Sequence of chain 1.A:
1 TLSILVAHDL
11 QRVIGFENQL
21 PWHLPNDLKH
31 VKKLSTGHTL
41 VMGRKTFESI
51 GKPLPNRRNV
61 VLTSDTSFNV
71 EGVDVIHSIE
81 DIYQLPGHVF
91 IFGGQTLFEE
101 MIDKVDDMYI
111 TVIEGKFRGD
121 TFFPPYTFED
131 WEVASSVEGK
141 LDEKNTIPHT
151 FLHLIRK

Binding-site contacts:
Ligand atom CBD contacts residue ARG57 of chain 1.A at 3.5 Å.
Ligand atom CAL contacts residue PHE92 of chain 1.A at 3.6 Å (hydrophobic).
Ligand atom N1 contacts residue ALA7 of chain 1.A at 3.5 Å (h-bond).
Ligand atom CAK contacts residue LEU28 of chain 1.A at 3.5 Å (hydrophobic).
Ligand atom NAH contacts residue ALA7 of chain 1.A at 3.5 Å (h-bond).
Ligand atom N3 contacts residue ASP27 of chain 1.A at 2.6 Å (salt-bridge).
Ligand atom N1 contacts residue NAP1 of chain 1.C at 3.5 Å (h-bond).
Ligand atom N3 contacts residue ALA7 of chain 1.A at 3.7 Å.
Ligand atom N1 contacts residue LEU5 of chain 1.A at 3.6 Å (h-bond).
Ligand atom OBF contacts residue ARG57 of chain 1.A at 2.8 Å (salt-bridge).
Ligand atom OBE contacts residue ARG57 of chain 1.A at 3.7 Å.
Ligand atom CAS contacts residue LEU20 of chain 1.A at 3.6 Å (hydrophobic).
Ligand atom NAG contacts residue LEU5 of chain 1.A at 2.9 Å (h-bond).
Ligand atom CAJ contacts residue NAP1 of chain 1.C at 3.6 Å.
Ligand atom C2 contacts residue ASP27 of chain 1.A at 3.5 Å.
Ligand atom C4 contacts residue ASP27 of chain 1.A at 3.5 Å.
Ligand atom CAR contacts residue LEU20 of chain 1.A at 3.8 Å (hydrophobic).
Ligand atom OBF contacts residue LYS32 of chain 1.A at 3.4 Å.
Ligand atom NAG contacts residue NAP1 of chain 1.C at 3.4 Å (h-bond).
Ligand atom NAH contacts residue VAL6 of chain 1.A at 3.3 Å (h-bond).
Ligand atom CAK contacts residue ASP27 of chain 1.A at 3.6 Å.
Ligand atom CAL contacts residue NAP1 of chain 1.C at 3.7 Å.
Ligand atom C2 contacts residue VAL6 of chain 1.A at 3.6 Å (hydrophobic).
Ligand atom CAJ contacts residue PHE92 of chain 1.A at 3.5 Å (hydrophobic).
Ligand atom C2 contacts residue VAL31 of chain 1.A at 3.4 Å (hydrophobic).
Ligand atom CBA contacts residue LEU54 of chain 1.A at 3.6 Å (hydrophobic).
Ligand atom C6 contacts residue LEU5 of chain 1.A at 3.7 Å (hydrophobic).
Ligand atom CAI contacts residue LEU20 of chain 1.A at 3.7 Å (hydrophobic).
Ligand atom C6 contacts residue PHE92 of chain 1.A at 3.6 Å (hydrophobic).
Ligand atom CAY contacts residue VAL31 of chain 1.A at 3.6 Å (hydrophobic).
Ligand atom N1 contacts residue VAL6 of chain 1.A at 3.3 Å.
Ligand atom NAH contacts residue THR111 of chain 1.A at 3.5 Å (h-bond).
Ligand atom NAH contacts residue ASP27 of chain 1.A at 3.2 Å (salt-bridge).
Ligand atom C5 contacts residue NAP1 of chain 1.C at 3.5 Å.
Ligand atom C2 contacts residue ALA7 of chain 1.A at 3.5 Å (hydrophobic).
Ligand atom C6 contacts residue NAP1 of chain 1.C at 3.2 Å.
Ligand atom CBB contacts residue LEU54 of chain 1.A at 3.6 Å (hydrophobic).
Ligand atom NAG contacts residue PHE92 of chain 1.A at 3.1 Å (h-bond).
Ligand atom CAI contacts residue ASP27 of chain 1.A at 3.6 Å.
Ligand atom N3 contacts residue VAL31 of chain 1.A at 3.4 Å.

A small-molecule ligand and the protein it binds are described below.
Small molecule (SMILES): CCc1nc(N)nc(N)c1C#C[C@@H](C)c1cc2c(c(-c3ccc(C(=O)O)cc3)c1)OCO2